A protein and the small-molecule ligand that binds it are described below.
Small molecule (SMILES): CC(=O)N[C@@H]1[C@@H](O)[C@H](O)[C@@H](CO)O[C@H]1O

Sequence of chain 1.A:
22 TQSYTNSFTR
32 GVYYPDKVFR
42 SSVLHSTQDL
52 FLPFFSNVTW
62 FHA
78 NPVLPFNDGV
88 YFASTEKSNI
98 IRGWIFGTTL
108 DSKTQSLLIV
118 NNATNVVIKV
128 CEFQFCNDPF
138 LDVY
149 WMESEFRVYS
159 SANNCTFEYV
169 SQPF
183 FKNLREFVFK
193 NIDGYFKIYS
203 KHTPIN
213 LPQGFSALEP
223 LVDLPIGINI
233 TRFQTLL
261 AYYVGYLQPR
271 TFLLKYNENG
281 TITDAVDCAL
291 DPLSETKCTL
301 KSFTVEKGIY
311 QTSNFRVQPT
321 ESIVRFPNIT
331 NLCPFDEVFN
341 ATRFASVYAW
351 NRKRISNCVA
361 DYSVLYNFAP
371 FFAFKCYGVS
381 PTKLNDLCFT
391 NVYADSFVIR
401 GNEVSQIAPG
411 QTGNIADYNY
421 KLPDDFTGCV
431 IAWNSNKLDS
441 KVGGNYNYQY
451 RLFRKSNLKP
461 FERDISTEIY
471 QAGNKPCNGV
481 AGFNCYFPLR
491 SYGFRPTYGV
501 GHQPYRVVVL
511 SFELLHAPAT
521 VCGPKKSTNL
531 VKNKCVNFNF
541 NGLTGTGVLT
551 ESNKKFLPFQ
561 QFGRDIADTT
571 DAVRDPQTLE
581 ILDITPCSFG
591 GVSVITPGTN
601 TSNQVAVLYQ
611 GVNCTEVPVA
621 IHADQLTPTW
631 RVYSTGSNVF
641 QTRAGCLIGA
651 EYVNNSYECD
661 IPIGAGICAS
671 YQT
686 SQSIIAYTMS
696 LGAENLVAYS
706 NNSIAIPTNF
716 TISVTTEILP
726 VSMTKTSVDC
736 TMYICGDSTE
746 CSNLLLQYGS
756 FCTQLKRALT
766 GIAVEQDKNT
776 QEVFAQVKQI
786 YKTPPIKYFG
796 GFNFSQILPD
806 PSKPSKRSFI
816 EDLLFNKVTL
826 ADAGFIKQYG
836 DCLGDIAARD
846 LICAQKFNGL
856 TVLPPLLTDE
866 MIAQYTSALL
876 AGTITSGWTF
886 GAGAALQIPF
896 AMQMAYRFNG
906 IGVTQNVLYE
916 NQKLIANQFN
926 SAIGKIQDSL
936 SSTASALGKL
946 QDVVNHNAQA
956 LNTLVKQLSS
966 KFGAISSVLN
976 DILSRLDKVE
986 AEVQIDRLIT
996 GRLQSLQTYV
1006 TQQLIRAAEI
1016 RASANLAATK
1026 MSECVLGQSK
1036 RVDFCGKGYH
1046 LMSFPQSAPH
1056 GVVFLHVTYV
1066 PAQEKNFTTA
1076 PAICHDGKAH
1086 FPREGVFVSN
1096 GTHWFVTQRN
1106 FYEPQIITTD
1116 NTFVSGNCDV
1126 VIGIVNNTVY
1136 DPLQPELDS

Binding-site contacts:
Ligand atom C2 contacts residue ASN706 of chain 1.I at 2.5 Å.
Ligand atom O5 contacts residue ASN706 of chain 1.I at 2.4 Å (h-bond).
Ligand atom C1 contacts residue ASN706 of chain 1.I at 1.4 Å.
Ligand atom C1 contacts residue TYR793 of chain 1.A at 4.1 Å (hydrophobic).
Ligand atom C7 contacts residue ASN706 of chain 1.I at 3.5 Å.
Ligand atom O5 contacts residue TYR793 of chain 1.A at 3.7 Å.
Ligand atom C5 contacts residue TYR793 of chain 1.A at 3.6 Å (hydrophobic).
Ligand atom N2 contacts residue ASN706 of chain 1.I at 2.9 Å (h-bond).
Ligand atom C5 contacts residue ASN706 of chain 1.I at 3.7 Å.
Ligand atom C4 contacts residue ASN706 of chain 1.I at 4.2 Å.
Ligand atom C8 contacts residue ILE791 of chain 1.A at 4.5 Å (hydrophobic).
Ligand atom C6 contacts residue TYR793 of chain 1.A at 3.6 Å (hydrophobic).
Ligand atom C3 contacts residue ASN706 of chain 1.I at 3.8 Å.
Ligand atom O7 contacts residue ASN706 of chain 1.I at 3.8 Å.

Sequence of chain 1.I:
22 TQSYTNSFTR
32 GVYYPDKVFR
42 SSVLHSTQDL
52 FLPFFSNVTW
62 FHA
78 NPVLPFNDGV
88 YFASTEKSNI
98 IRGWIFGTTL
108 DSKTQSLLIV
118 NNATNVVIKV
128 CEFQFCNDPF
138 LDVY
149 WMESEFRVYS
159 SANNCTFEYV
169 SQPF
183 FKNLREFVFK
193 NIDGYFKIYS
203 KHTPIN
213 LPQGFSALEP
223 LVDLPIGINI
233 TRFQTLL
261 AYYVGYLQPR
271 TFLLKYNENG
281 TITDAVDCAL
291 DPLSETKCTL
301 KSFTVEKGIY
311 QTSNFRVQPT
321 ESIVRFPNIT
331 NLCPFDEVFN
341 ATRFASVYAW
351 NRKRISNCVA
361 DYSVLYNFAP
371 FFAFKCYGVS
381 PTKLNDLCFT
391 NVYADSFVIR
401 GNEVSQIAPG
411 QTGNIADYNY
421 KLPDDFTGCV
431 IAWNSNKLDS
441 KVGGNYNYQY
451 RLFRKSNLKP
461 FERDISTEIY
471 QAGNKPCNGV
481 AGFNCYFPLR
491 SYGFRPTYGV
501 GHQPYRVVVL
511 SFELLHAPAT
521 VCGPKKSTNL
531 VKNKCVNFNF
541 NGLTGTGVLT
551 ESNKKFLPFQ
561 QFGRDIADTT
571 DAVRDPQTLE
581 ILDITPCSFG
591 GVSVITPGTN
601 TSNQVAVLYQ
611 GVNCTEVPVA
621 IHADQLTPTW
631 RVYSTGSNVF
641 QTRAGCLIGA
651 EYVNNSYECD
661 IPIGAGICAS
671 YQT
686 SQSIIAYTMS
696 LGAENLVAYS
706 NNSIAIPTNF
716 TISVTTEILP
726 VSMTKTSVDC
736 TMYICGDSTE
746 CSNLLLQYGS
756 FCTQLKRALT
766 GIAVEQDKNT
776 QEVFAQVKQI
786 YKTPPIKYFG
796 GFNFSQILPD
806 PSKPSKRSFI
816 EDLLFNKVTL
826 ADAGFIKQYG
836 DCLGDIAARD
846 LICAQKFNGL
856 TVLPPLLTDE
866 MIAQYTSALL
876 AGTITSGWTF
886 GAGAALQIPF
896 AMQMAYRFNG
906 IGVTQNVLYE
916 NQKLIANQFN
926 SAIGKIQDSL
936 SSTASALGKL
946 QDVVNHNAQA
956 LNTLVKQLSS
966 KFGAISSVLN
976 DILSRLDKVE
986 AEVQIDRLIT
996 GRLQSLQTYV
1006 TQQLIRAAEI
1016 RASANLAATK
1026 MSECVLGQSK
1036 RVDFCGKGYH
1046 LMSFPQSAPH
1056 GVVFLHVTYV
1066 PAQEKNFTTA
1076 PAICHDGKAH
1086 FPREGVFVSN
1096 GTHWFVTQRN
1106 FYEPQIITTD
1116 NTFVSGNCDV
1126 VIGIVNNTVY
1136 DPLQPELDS